Binding-site contacts:
Ligand atom O5 contacts residue LYS37 of chain 1.A at 2.7 Å (salt-bridge).
Ligand atom O4 contacts residue LEU138 of chain 1.A at 3.8 Å.
Ligand atom C1 contacts residue ASN136 of chain 1.A at 3.9 Å.
Ligand atom C2 contacts residue GLN135 of chain 1.A at 3.8 Å.
Ligand atom C10 contacts residue LEU138 of chain 1.A at 3.7 Å (hydrophobic).
Ligand atom C8 contacts residue LEU138 of chain 1.A at 3.8 Å (hydrophobic).
Ligand atom O3 contacts residue PHE86 of chain 1.A at 3.7 Å.
Ligand atom C11 contacts residue LEU87 of chain 1.A at 3.4 Å (hydrophobic).
Ligand atom C8 contacts residue VAL68 of chain 1.A at 3.6 Å (hydrophobic).
Ligand atom C9 contacts residue LEU138 of chain 1.A at 3.3 Å (hydrophobic).
Ligand atom C8 contacts residue PHE84 of chain 1.A at 4.0 Å (hydrophobic).
Ligand atom C7 contacts residue PHE84 of chain 1.A at 3.9 Å (hydrophobic).
Ligand atom O2 contacts residue VAL68 of chain 1.A at 3.1 Å.
Ligand atom C10 contacts residue ALA35 of chain 1.A at 3.6 Å (hydrophobic).
Ligand atom N1 contacts residue ASP149 of chain 1.A at 2.9 Å (salt-bridge).
Ligand atom C14 contacts residue ILE14 of chain 1.A at 4.0 Å (hydrophobic).
Ligand atom CL1 contacts residue VAL22 of chain 1.A at 3.9 Å.
Ligand atom O1 contacts residue ASP149 of chain 1.A at 3.3 Å (salt-bridge).
Ligand atom C20 contacts residue ASP149 of chain 1.A at 3.6 Å.
Ligand atom O3 contacts residue LEU87 of chain 1.A at 3.2 Å (h-bond).
Ligand atom C5 contacts residue LEU138 of chain 1.A at 3.9 Å (hydrophobic).
Ligand atom O3 contacts residue GLU85 of chain 1.A at 3.4 Å (salt-bridge).
Ligand atom C2 contacts residue ASN136 of chain 1.A at 3.9 Å.
Ligand atom C13 contacts residue ILE14 of chain 1.A at 3.6 Å (hydrophobic).
Ligand atom C21 contacts residue ASP149 of chain 1.A at 3.2 Å.
Ligand atom C17 contacts residue ILE14 of chain 1.A at 3.4 Å (hydrophobic).
Ligand atom C18 contacts residue ILE14 of chain 1.A at 3.7 Å (hydrophobic).
Ligand atom C15 contacts residue GLN89 of chain 1.A at 3.9 Å.
Ligand atom C1 contacts residue TYR19 of chain 1.A at 3.7 Å (hydrophobic).
Ligand atom O2 contacts residue GLU85 of chain 1.A at 3.4 Å (salt-bridge).
Ligand atom O2 contacts residue PHE84 of chain 1.A at 3.2 Å.
Ligand atom C19 contacts residue LEU138 of chain 1.A at 3.4 Å (hydrophobic).
Ligand atom C7 contacts residue VAL68 of chain 1.A at 3.8 Å (hydrophobic).
Ligand atom C1 contacts residue ASP149 of chain 1.A at 3.3 Å.
Ligand atom C21 contacts residue TYR19 of chain 1.A at 3.9 Å (hydrophobic).
Ligand atom C15 contacts residue HIS88 of chain 1.A at 3.6 Å.
Ligand atom N1 contacts residue ASN136 of chain 1.A at 3.8 Å.
Ligand atom O3 contacts residue ALA35 of chain 1.A at 3.4 Å.
Ligand atom C20 contacts residue LYS37 of chain 1.A at 3.7 Å.
Ligand atom C14 contacts residue LEU87 of chain 1.A at 3.4 Å (hydrophobic).

Sequence of chain 1.A:
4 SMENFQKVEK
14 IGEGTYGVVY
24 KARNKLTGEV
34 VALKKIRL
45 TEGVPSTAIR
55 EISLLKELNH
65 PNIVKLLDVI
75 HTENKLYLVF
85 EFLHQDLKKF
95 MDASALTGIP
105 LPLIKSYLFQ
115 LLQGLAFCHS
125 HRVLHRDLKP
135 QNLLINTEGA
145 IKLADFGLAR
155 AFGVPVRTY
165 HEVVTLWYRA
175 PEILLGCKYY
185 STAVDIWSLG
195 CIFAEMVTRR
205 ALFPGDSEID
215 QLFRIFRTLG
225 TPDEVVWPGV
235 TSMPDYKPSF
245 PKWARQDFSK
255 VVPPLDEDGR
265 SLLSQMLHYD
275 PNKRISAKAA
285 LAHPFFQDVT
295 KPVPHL

A protein and the small-molecule ligand that binds it are described below.
Small molecule (SMILES): CN1CC[C@H](c2c(O)cc(O)c3c(=O)cc(-c4ccccc4Cl)oc23)[C@@H](O)C1